A protein and the small-molecule ligand that binds it are described below.
Small molecule (SMILES): Cc1ccc(C(=O)Nc2ccc(S(=O)(=O)O)c3cccc(S(=O)(=O)O)c23)cc1NC(=O)c1cccc([N+](=O)[O-])c1

Binding-site contacts:
Ligand atom CBI contacts residue GLN414 of chain 1.A at 3.8 Å.
Ligand atom OAF contacts residue GLN414 of chain 1.A at 3.8 Å.
Ligand atom OAJ contacts residue MET219 of chain 1.A at 2.7 Å (h-bond).
Ligand atom CAO contacts residue ARG392 of chain 1.A at 3.4 Å.
Ligand atom CBF contacts residue LYS419 of chain 1.A at 3.6 Å.
Ligand atom OAB contacts residue ARG392 of chain 1.A at 2.9 Å (salt-bridge).
Ligand atom SBM contacts residue GLN439 of chain 1.A at 3.8 Å.
Ligand atom OAJ contacts residue MET221 of chain 1.A at 3.9 Å.
Ligand atom CAR contacts residue GLN414 of chain 1.A at 3.7 Å.
Ligand atom OAE contacts residue GLN439 of chain 1.A at 3.0 Å.
Ligand atom CAA contacts residue ARG392 of chain 1.A at 3.3 Å.
Ligand atom CAZ contacts residue ARG392 of chain 1.A at 3.8 Å.
Ligand atom CAV contacts residue ARG392 of chain 1.A at 3.3 Å.
Ligand atom CAU contacts residue ARG436 of chain 1.A at 4.0 Å.
Ligand atom OAH contacts residue THR418 of chain 1.A at 3.4 Å (h-bond).
Ligand atom CBG contacts residue LEU391 of chain 1.A at 3.9 Å (hydrophobic).
Ligand atom CBE contacts residue ARG392 of chain 1.A at 3.5 Å.
Ligand atom CAU contacts residue TRP417 of chain 1.A at 3.6 Å (hydrophobic).
Ligand atom OAH contacts residue LYS419 of chain 1.A at 2.8 Å (salt-bridge).
Ligand atom CAR contacts residue PHE29 of chain 1.A at 3.8 Å (hydrophobic).
Ligand atom OAK contacts residue MET221 of chain 1.A at 3.2 Å.
Ligand atom OAB contacts residue ARG393 of chain 1.A at 3.8 Å.
Ligand atom CBD contacts residue ARG392 of chain 1.A at 3.5 Å.
Ligand atom OAD contacts residue GLN439 of chain 1.A at 3.6 Å.
Ligand atom CAM contacts residue TRP417 of chain 1.A at 3.3 Å (hydrophobic).
Ligand atom OAI contacts residue LEU169 of chain 1.A at 3.5 Å.
Ligand atom NBL contacts residue LEU391 of chain 1.A at 3.8 Å.
Ligand atom SBM contacts residue ARG436 of chain 1.A at 3.8 Å.
Ligand atom CAL contacts residue TYR341 of chain 1.A at 3.7 Å (hydrophobic).
Ligand atom CBB contacts residue ARG392 of chain 1.A at 3.2 Å.
Ligand atom CAS contacts residue LYS419 of chain 1.A at 3.5 Å.
Ligand atom NAY contacts residue LYS419 of chain 1.A at 3.7 Å.
Ligand atom OAE contacts residue ARG436 of chain 1.A at 2.5 Å (salt-bridge).
Ligand atom CAM contacts residue GLN414 of chain 1.A at 4.0 Å.
Ligand atom OAK contacts residue ARG393 of chain 1.A at 3.4 Å (salt-bridge).
Ligand atom CAW contacts residue ARG393 of chain 1.A at 3.9 Å.
Ligand atom OAB contacts residue LEU391 of chain 1.A at 4.0 Å.
Ligand atom CBK contacts residue LYS419 of chain 1.A at 3.9 Å.
Ligand atom CAP contacts residue LEU391 of chain 1.A at 3.8 Å (hydrophobic).
Ligand atom CAQ contacts residue ARG392 of chain 1.A at 3.7 Å.

Sequence of chain 1.A:
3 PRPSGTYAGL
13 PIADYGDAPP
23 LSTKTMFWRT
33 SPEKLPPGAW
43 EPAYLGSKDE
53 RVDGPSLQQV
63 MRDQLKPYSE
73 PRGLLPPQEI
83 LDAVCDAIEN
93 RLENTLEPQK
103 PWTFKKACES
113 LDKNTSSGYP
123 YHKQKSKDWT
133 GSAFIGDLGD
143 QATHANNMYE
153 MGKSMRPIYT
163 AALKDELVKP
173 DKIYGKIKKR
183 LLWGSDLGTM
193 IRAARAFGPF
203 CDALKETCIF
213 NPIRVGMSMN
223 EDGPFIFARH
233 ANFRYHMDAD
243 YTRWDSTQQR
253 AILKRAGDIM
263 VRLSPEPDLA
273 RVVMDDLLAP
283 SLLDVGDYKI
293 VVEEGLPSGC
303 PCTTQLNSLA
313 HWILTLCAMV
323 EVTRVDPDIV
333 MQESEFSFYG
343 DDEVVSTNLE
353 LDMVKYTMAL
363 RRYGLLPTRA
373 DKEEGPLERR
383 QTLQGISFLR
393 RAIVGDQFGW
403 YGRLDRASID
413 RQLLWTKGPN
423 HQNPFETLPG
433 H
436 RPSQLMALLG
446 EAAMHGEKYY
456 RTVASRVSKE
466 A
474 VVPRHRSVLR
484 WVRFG